The protein below binds the small molecule below.
Small molecule (SMILES): CC(=O)N[C@H]1[C@H]([C@H](O)[C@H](O)CO)O[C@@](O[C@H](CO)[C@@H](O)[C@@H]2O[C@@H](C(=O)O)C[C@H](O)[C@H]2NC(C)=O)(C(=O)O)C[C@@H]1O

Sequence of chain 38.C:
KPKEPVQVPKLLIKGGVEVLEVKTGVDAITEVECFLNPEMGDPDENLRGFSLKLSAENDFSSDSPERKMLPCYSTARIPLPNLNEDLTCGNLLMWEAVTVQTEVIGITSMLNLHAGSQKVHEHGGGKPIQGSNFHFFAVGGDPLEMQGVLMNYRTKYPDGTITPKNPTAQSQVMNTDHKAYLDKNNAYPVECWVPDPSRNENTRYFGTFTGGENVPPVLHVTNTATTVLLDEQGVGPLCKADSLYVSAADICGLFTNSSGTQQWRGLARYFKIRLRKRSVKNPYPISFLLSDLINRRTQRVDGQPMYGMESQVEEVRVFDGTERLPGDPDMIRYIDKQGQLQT

Sequence of chain 38.E:
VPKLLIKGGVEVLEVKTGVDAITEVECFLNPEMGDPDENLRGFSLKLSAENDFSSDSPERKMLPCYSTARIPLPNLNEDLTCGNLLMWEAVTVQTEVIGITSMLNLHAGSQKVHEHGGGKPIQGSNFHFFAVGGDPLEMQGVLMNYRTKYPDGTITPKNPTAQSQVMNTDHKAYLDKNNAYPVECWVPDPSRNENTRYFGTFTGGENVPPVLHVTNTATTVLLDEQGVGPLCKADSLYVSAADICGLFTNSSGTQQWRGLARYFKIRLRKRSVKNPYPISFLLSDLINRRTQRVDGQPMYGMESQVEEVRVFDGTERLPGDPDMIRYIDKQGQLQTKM

Binding-site contacts:
Ligand atom O1A contacts residue ASN272 of chain 38.D at 3.6 Å (h-bond).
Ligand atom C9 contacts residue LYS68 of chain 38.D at 3.8 Å.
Ligand atom N5 contacts residue ASN272 of chain 38.D at 3.3 Å (h-bond).
Ligand atom N5 contacts residue PHE75 of chain 38.E at 3.8 Å.
Ligand atom C11 contacts residue THR276 of chain 38.D at 3.4 Å.
Ligand atom C5 contacts residue LYS68 of chain 38.D at 3.7 Å.
Ligand atom O7 contacts residue LEU62 of chain 38.D at 3.5 Å.
Ligand atom O1B contacts residue THR276 of chain 38.D at 3.5 Å (h-bond).
Ligand atom C8 contacts residue GLN278 of chain 38.D at 3.7 Å.
Ligand atom C1 contacts residue THR276 of chain 38.D at 3.4 Å.
Ligand atom O1A contacts residue THR276 of chain 38.D at 2.6 Å (h-bond).
Ligand atom C11 contacts residue PHE270 of chain 38.D at 3.9 Å (hydrophobic).
Ligand atom O10 contacts residue PHE75 of chain 38.E at 2.6 Å.
Ligand atom C11 contacts residue ASN272 of chain 38.D at 3.6 Å.
Ligand atom O8 contacts residue THR276 of chain 38.D at 3.8 Å.
Ligand atom O8 contacts residue GLN278 of chain 38.D at 3.5 Å (h-bond).
Ligand atom C7 contacts residue GLN278 of chain 38.D at 3.8 Å.
Ligand atom C11 contacts residue HIS138 of chain 38.C at 3.3 Å.
Ligand atom C11 contacts residue GLN278 of chain 38.D at 3.5 Å.
Ligand atom C10 contacts residue PHE75 of chain 38.E at 2.7 Å (hydrophobic).
Ligand atom O10 contacts residue LEU62 of chain 38.D at 3.1 Å.
Ligand atom O1A contacts residue SER274 of chain 38.D at 3.8 Å.
Ligand atom C11 contacts residue LEU62 of chain 38.D at 3.9 Å (hydrophobic).
Ligand atom C11 contacts residue LYS68 of chain 38.D at 3.8 Å.
Ligand atom O1B contacts residue LYS68 of chain 38.D at 3.6 Å.
Ligand atom C11 contacts residue PHE75 of chain 38.E at 1.8 Å (hydrophobic).
Ligand atom O8 contacts residue LYS68 of chain 38.D at 3.5 Å.
Ligand atom C9 contacts residue GLN278 of chain 38.D at 3.2 Å.
Ligand atom C1 contacts residue SER274 of chain 38.D at 3.4 Å.
Ligand atom O9 contacts residue LEU67 of chain 38.D at 3.2 Å.
Ligand atom C6 contacts residue ASN272 of chain 38.D at 3.7 Å.
Ligand atom C6 contacts residue LYS68 of chain 38.D at 3.8 Å.
Ligand atom N5 contacts residue LYS68 of chain 38.D at 2.9 Å (salt-bridge).
Ligand atom N5 contacts residue GLN278 of chain 38.D at 3.9 Å.
Ligand atom O9 contacts residue LYS68 of chain 38.D at 2.8 Å (salt-bridge).
Ligand atom O8 contacts residue ASN272 of chain 38.D at 3.4 Å (h-bond).
Ligand atom O1B contacts residue SER274 of chain 38.D at 2.4 Å (h-bond).
Ligand atom C10 contacts residue LYS68 of chain 38.D at 3.8 Å.
Ligand atom C11 contacts residue PHE65 of chain 38.D at 3.8 Å (hydrophobic).
Ligand atom C10 contacts residue LEU62 of chain 38.D at 3.5 Å (hydrophobic).

Sequence of chain 38.D:
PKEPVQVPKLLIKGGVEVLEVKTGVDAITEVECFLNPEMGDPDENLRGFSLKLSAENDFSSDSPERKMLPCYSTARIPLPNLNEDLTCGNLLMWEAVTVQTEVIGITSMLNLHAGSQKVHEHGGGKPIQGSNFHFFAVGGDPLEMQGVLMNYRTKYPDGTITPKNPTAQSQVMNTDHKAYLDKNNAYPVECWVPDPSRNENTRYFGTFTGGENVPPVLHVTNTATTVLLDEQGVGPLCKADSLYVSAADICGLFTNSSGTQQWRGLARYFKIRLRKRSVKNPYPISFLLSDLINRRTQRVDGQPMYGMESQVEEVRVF